Sequence of chain 1.A:
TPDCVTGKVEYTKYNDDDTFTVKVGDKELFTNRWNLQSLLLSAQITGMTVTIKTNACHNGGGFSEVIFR

Binding-site contacts:
Ligand atom C1 contacts residue S101 of chain 1.EA at 3.3 Å.
Ligand atom O4 contacts residue ASP18 of chain 1.B at 2.5 Å (salt-bridge).
Ligand atom O3 contacts residue TRP34 of chain 1.A at 3.6 Å.
Ligand atom C4 contacts residue ASP18 of chain 1.B at 3.3 Å.
Ligand atom C6 contacts residue TRP34 of chain 1.A at 4.3 Å (hydrophobic).
Ligand atom C1 contacts residue ASN32 of chain 1.A at 3.5 Å.
Ligand atom O5 contacts residue ARG33 of chain 1.A at 3.6 Å.
Ligand atom O3 contacts residue ASP18 of chain 1.B at 4.4 Å.
Ligand atom O5 contacts residue TRP34 of chain 1.A at 3.3 Å (h-bond).
Ligand atom O6 contacts residue S101 of chain 1.EA at 3.3 Å (h-bond).
Ligand atom C6 contacts residue ASN35 of chain 1.A at 3.7 Å.
Ligand atom C4 contacts residue TRP34 of chain 1.B at 4.2 Å (hydrophobic).
Ligand atom C6 contacts residue TYR14 of chain 1.B at 3.8 Å (hydrophobic).
Ligand atom C5 contacts residue TRP34 of chain 1.A at 3.8 Å (hydrophobic).
Ligand atom O2 contacts residue S101 of chain 1.EA at 1.4 Å.
Ligand atom C6 contacts residue ARG33 of chain 1.A at 4.1 Å.
Ligand atom C6 contacts residue S101 of chain 1.EA at 3.4 Å.
Ligand atom C5 contacts residue GLC1 of chain 1.M at 4.0 Å.
Ligand atom O4 contacts residue S101 of chain 1.EA at 3.2 Å.
Ligand atom O6 contacts residue TRP34 of chain 1.A at 2.9 Å (h-bond).
Ligand atom C6 contacts residue TRP34 of chain 1.A at 3.9 Å (hydrophobic).
Ligand atom O4 contacts residue ARG33 of chain 1.A at 3.4 Å.
Ligand atom C5 contacts residue TRP34 of chain 1.B at 4.2 Å (hydrophobic).
Ligand atom O4 contacts residue GLC1 of chain 1.M at 4.3 Å.
Ligand atom C6 contacts residue TRP34 of chain 1.B at 3.9 Å (hydrophobic).
Ligand atom O6 contacts residue ASN35 of chain 1.A at 2.8 Å (h-bond).
Ligand atom C4 contacts residue TRP34 of chain 1.A at 3.6 Å (hydrophobic).
Ligand atom O3 contacts residue S101 of chain 1.EA at 3.6 Å.
Ligand atom C3 contacts residue TRP34 of chain 1.A at 3.6 Å (hydrophobic).
Ligand atom O5 contacts residue ASN32 of chain 1.A at 3.5 Å (h-bond).
Ligand atom C2 contacts residue S101 of chain 1.EA at 2.3 Å.
Ligand atom C5 contacts residue ASP18 of chain 1.B at 4.2 Å.
Ligand atom C3 contacts residue S101 of chain 1.EA at 3.4 Å.
Ligand atom O6 contacts residue TYR14 of chain 1.B at 3.9 Å.
Ligand atom C5 contacts residue TRP34 of chain 1.A at 4.2 Å (hydrophobic).
Ligand atom O6 contacts residue ARG33 of chain 1.A at 3.6 Å.
Ligand atom O6 contacts residue TRP34 of chain 1.A at 4.2 Å.
Ligand atom C2 contacts residue ASN32 of chain 1.A at 4.1 Å.
Ligand atom C6 contacts residue GLC1 of chain 1.M at 4.1 Å.
Ligand atom C6 contacts residue ASP18 of chain 1.B at 3.6 Å.

Sequence of chain 1.B:
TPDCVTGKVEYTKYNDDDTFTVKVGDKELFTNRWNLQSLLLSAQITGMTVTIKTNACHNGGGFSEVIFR

This protein binds this small molecule.
Small molecule (SMILES): OC[C@H]1O[C@H](O[C@@H]2[C@H](O)[C@@H](O)[C@H](O[C@H]3[C@H](O)[C@@H](O)[C@H](O)O[C@@H]3CO)O[C@@H]2CO)[C@H](O)[C@@H](O)[C@H]1O